The protein below binds the small molecule below.
Small molecule (SMILES): O=c1ccn([C@@H]2O[C@H](CO[P](=O)(O)O[C@H]3[C@@H](O)[C@H](n4ccc(=O)[nH]c4=O)O[C@@H]3CO[P](=O)(O)O[C@H]3[C@@H](O)[C@H](n4ccc(=O)[nH]c4=O)O[C@@H]3CO[P](=O)(O)O[C@H]3[C@@H](O)[C@H](n4ccc(=O)[nH]c4=O)O[C@@H]3CO[P](=O)(O)O[C@H]3[C@@H](O)[C@H](n4ccc(=O)[nH]c4=O)O[C@@H]3COP(=O)=O)[C@@H](O)[C@H]2O)c(=O)[nH]1

Binding-site contacts:
Ligand atom O4 contacts residue A2 of chain 1.R at 2.7 Å (h-bond).
Ligand atom O2 contacts residue THR13 of chain 1.O at 3.1 Å (h-bond).
Ligand atom O2' contacts residue ASN16 of chain 1.O at 3.3 Å (h-bond).
Ligand atom O5' contacts residue THR13 of chain 1.O at 3.1 Å (h-bond).
Ligand atom N3 contacts residue A2 of chain 1.R at 2.7 Å (h-bond).
Ligand atom O4 contacts residue A3 of chain 1.R at 2.5 Å (h-bond).
Ligand atom P contacts residue GLY14 of chain 1.O at 3.3 Å.
Ligand atom O2 contacts residue A2 of chain 1.R at 2.9 Å (h-bond).
Ligand atom C2 contacts residue A3 of chain 1.R at 3.1 Å.
Ligand atom C2' contacts residue VAL38 of chain 1.E at 3.6 Å (hydrophobic).
Ligand atom N3 contacts residue A4 of chain 1.R at 3.0 Å (h-bond).
Ligand atom C5' contacts residue THR13 of chain 1.O at 2.8 Å.
Ligand atom O3' contacts residue THR36 of chain 1.F at 3.5 Å (h-bond).
Ligand atom OP1 contacts residue SER17 of chain 1.O at 3.1 Å (h-bond).
Ligand atom C4 contacts residue A4 of chain 1.R at 3.2 Å.
Ligand atom C5 contacts residue A3 of chain 1.R at 3.0 Å.
Ligand atom OP1 contacts residue ARG79 of chain 1.E at 2.8 Å (salt-bridge).
Ligand atom P contacts residue SER17 of chain 1.O at 3.3 Å.
Ligand atom OP2 contacts residue THR13 of chain 1.O at 3.5 Å (h-bond).
Ligand atom P contacts residue THR13 of chain 1.O at 3.1 Å.
Ligand atom C2 contacts residue A2 of chain 1.R at 3.2 Å.
Ligand atom O3' contacts residue SER155 of chain 1.E at 3.7 Å.
Ligand atom O2 contacts residue A3 of chain 1.R at 2.9 Å.
Ligand atom O5' contacts residue GLY14 of chain 1.O at 3.0 Å.
Ligand atom O2' contacts residue VAL38 of chain 1.E at 2.6 Å (h-bond).
Ligand atom C4 contacts residue A2 of chain 1.R at 3.3 Å.
Ligand atom N3 contacts residue A1 of chain 1.R at 3.0 Å (h-bond).
Ligand atom O4 contacts residue A4 of chain 1.R at 2.8 Å.
Ligand atom OP2 contacts residue SER17 of chain 1.O at 2.6 Å (h-bond).
Ligand atom C4 contacts residue A3 of chain 1.R at 3.0 Å.
Ligand atom C4' contacts residue GLY14 of chain 1.O at 3.4 Å.
Ligand atom O2' contacts residue THR36 of chain 1.F at 3.4 Å (h-bond).
Ligand atom C4 contacts residue A1 of chain 1.R at 3.2 Å.
Ligand atom O2 contacts residue A1 of chain 1.R at 3.5 Å.
Ligand atom O2' contacts residue SER155 of chain 1.E at 3.1 Å (h-bond).
Ligand atom O4' contacts residue THR13 of chain 1.O at 3.2 Å (h-bond).
Ligand atom O4 contacts residue A1 of chain 1.R at 2.7 Å (h-bond).
Ligand atom C4' contacts residue THR13 of chain 1.O at 3.2 Å.
Ligand atom C5' contacts residue GLY14 of chain 1.O at 3.5 Å.
Ligand atom N3 contacts residue A3 of chain 1.R at 3.1 Å (h-bond).

Sequence of chain 1.E:
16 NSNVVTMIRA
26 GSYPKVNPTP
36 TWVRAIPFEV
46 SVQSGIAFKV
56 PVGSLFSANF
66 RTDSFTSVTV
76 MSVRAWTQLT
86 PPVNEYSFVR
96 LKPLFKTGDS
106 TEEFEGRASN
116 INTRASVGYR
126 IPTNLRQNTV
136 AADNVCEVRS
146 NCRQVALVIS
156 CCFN

Sequence of chain 1.O:
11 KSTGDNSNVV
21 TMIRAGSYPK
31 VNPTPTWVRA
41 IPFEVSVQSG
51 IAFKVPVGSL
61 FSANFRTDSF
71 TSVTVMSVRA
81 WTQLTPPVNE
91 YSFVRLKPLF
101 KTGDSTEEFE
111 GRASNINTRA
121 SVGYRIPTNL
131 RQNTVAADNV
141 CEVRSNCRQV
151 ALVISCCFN

Sequence of chain 1.F:
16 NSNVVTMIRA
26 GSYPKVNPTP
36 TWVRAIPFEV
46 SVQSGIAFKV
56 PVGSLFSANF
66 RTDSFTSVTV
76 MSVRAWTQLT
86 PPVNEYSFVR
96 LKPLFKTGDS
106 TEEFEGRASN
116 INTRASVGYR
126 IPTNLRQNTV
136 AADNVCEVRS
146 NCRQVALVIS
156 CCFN